The small molecule below binds the protein below.
Small molecule (SMILES): NC(=O)c1cnc2[nH]ccc2c1NC1[C@@H]2CC3C[C@H]1CC(O)(C3)C2

Binding-site contacts:
Ligand atom C23 contacts residue LEU17 of chain 1.A at 3.4 Å (hydrophobic).
Ligand atom C20 contacts residue ASN144 of chain 1.A at 3.6 Å.
Ligand atom C15 contacts residue ASN144 of chain 1.A at 3.8 Å.
Ligand atom C3 contacts residue LEU146 of chain 1.A at 3.9 Å (hydrophobic).
Ligand atom N7 contacts residue GLU93 of chain 1.A at 3.1 Å (salt-bridge).
Ligand atom C22 contacts residue ARG143 of chain 1.A at 3.3 Å.
Ligand atom C8 contacts residue GLY156 of chain 1.A at 3.7 Å.
Ligand atom C10 contacts residue GLY98 of chain 1.A at 3.8 Å.
Ligand atom O24 contacts residue ASN144 of chain 1.A at 2.9 Å (h-bond).
Ligand atom C16 contacts residue VAL25 of chain 1.A at 3.8 Å (hydrophobic).
Ligand atom C6 contacts residue LEU146 of chain 1.A at 3.5 Å (hydrophobic).
Ligand atom O24 contacts residue ARG143 of chain 1.A at 3.6 Å (salt-bridge).
Ligand atom N7 contacts residue LEU146 of chain 1.A at 3.5 Å.
Ligand atom C5 contacts residue LEU146 of chain 1.A at 3.8 Å (hydrophobic).
Ligand atom C19 contacts residue ARG143 of chain 1.A at 3.4 Å.
Ligand atom C19 contacts residue LEU146 of chain 1.A at 3.7 Å (hydrophobic).
Ligand atom C8 contacts residue LEU146 of chain 1.A at 3.8 Å (hydrophobic).
Ligand atom C22 contacts residue ASN144 of chain 1.A at 3.5 Å.
Ligand atom C8 contacts residue MET92 of chain 1.A at 3.8 Å (hydrophobic).
Ligand atom N12 contacts residue LEU95 of chain 1.A at 3.3 Å (h-bond).
Ligand atom N4 contacts residue PHE94 of chain 1.A at 3.7 Å.
Ligand atom N4 contacts residue LEU146 of chain 1.A at 3.9 Å.
Ligand atom N12 contacts residue GLY98 of chain 1.A at 3.4 Å.
Ligand atom C3 contacts residue PHE94 of chain 1.A at 3.5 Å (hydrophobic).
Ligand atom C2 contacts residue LEU146 of chain 1.A at 3.7 Å (hydrophobic).
Ligand atom O11 contacts residue LEU17 of chain 1.A at 3.8 Å.
Ligand atom N7 contacts residue ALA42 of chain 1.A at 3.3 Å.
Ligand atom C21 contacts residue ARG143 of chain 1.A at 3.3 Å.
Ligand atom C1 contacts residue LEU146 of chain 1.A at 3.6 Å (hydrophobic).
Ligand atom C2 contacts residue LEU17 of chain 1.A at 3.8 Å (hydrophobic).
Ligand atom C6 contacts residue GLU93 of chain 1.A at 3.8 Å.
Ligand atom C6 contacts residue ALA42 of chain 1.A at 3.5 Å (hydrophobic).
Ligand atom C10 contacts residue LEU17 of chain 1.A at 3.9 Å (hydrophobic).
Ligand atom N12 contacts residue PHE94 of chain 1.A at 3.6 Å.
Ligand atom N13 contacts residue LEU17 of chain 1.A at 3.8 Å.
Ligand atom N4 contacts residue LEU95 of chain 1.A at 3.2 Å (h-bond).
Ligand atom C3 contacts residue LEU95 of chain 1.A at 3.2 Å (hydrophobic).
Ligand atom C8 contacts residue ALA42 of chain 1.A at 3.5 Å (hydrophobic).
Ligand atom O24 contacts residue ASP157 of chain 1.A at 3.6 Å (salt-bridge).
Ligand atom C9 contacts residue GLY156 of chain 1.A at 3.8 Å.

Sequence of chain 1.A:
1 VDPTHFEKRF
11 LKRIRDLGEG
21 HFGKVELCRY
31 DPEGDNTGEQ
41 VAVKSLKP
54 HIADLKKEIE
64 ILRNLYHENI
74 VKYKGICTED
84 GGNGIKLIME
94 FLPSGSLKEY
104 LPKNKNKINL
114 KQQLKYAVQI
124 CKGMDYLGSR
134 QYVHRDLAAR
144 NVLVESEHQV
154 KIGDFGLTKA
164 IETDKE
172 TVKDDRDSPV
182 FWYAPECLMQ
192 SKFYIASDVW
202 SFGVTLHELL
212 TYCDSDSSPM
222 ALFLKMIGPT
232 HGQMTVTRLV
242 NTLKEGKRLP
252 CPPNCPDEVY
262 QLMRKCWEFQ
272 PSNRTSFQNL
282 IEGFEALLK